Sequence of chain 1.RA:
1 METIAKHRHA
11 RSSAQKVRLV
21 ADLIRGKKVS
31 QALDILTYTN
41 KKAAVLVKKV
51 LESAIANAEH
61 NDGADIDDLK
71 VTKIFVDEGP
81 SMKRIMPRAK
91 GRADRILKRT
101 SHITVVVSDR

A small-molecule ligand and the protein it binds are described below.
Small molecule (SMILES): CSCC[C@H](NC(=O)[C@H](CCC(N)=O)NC(=O)[C@H](Cc1ccccc1)NC(=O)[C@@H](NC(=O)[C@H](C)N)C(C)C)C(=O)N[C@@H](CCCN=C(N)N)C(=O)N[C@@H](CC(N)=O)C(=O)N[C@H](C(=O)N[C@H](C=O)CC(=O)O)C(C)C

Binding-site contacts:
Ligand atom CZ contacts residue ERY1 of chain 1.GB at 4.1 Å.
Ligand atom CB contacts residue ERY1 of chain 1.GB at 4.4 Å.
Ligand atom ND2 contacts residue ERY1 of chain 1.GB at 2.2 Å.
Ligand atom OD1 contacts residue ERY1 of chain 1.GB at 2.6 Å.
Ligand atom CD2 contacts residue ERY1 of chain 1.GB at 3.5 Å.
Ligand atom CG contacts residue LYS1 of chain 1.FB at 3.9 Å.
Ligand atom N contacts residue ERY1 of chain 1.GB at 4.4 Å.
Ligand atom CA contacts residue ERY1 of chain 1.GB at 3.8 Å.
Ligand atom CG contacts residue ERY1 of chain 1.GB at 2.8 Å.
Ligand atom CB contacts residue ERY1 of chain 1.GB at 4.0 Å.
Ligand atom CB contacts residue LYS1 of chain 1.FB at 3.7 Å.
Ligand atom CE2 contacts residue ERY1 of chain 1.GB at 3.3 Å.
Ligand atom CA contacts residue LYS1 of chain 1.FB at 4.4 Å.
Ligand atom O contacts residue ERY1 of chain 1.GB at 2.9 Å (h-bond).
Ligand atom CG contacts residue ERY1 of chain 1.GB at 4.2 Å.
Ligand atom N contacts residue ERY1 of chain 1.GB at 4.1 Å.
Ligand atom CA contacts residue LYS90 of chain 1.RA at 4.4 Å.
Ligand atom OD2 contacts residue LYS1 of chain 1.FB at 3.5 Å.
Ligand atom O contacts residue LYS1 of chain 1.FB at 3.4 Å.
Ligand atom C contacts residue ERY1 of chain 1.GB at 3.7 Å.
Ligand atom CB contacts residue LYS90 of chain 1.RA at 3.8 Å.
Ligand atom C contacts residue LYS1 of chain 1.FB at 4.0 Å.
Ligand atom N contacts residue LYS90 of chain 1.RA at 3.7 Å.